Binding-site contacts:
Ligand atom C8 contacts residue ALA92 of chain 1.A at 3.7 Å (hydrophobic).
Ligand atom F24 contacts residue GLY24 of chain 1.A at 3.4 Å.
Ligand atom C3 contacts residue THR153 of chain 1.A at 3.5 Å.
Ligand atom C28 contacts residue VAL26 of chain 1.A at 3.7 Å (hydrophobic).
Ligand atom N15 contacts residue GLU96 of chain 1.A at 3.0 Å (salt-bridge).
Ligand atom F27 contacts residue GLY19 of chain 1.A at 3.1 Å.
Ligand atom N17 contacts residue ASP154 of chain 1.A at 3.2 Å (salt-bridge).
Ligand atom C4 contacts residue GLU90 of chain 1.A at 3.7 Å.
Ligand atom F24 contacts residue LEU43 of chain 1.A at 3.4 Å.
Ligand atom N5 contacts residue ALA39 of chain 1.A at 3.7 Å.
Ligand atom C16 contacts residue ASP154 of chain 1.A at 3.4 Å.
Ligand atom N7 contacts residue ALA39 of chain 1.A at 3.4 Å.
Ligand atom N7 contacts residue ALA92 of chain 1.A at 3.0 Å (h-bond).
Ligand atom C4 contacts residue THR73 of chain 1.A at 3.7 Å.
Ligand atom C22 contacts residue LYS41 of chain 1.A at 3.8 Å.
Ligand atom N7 contacts residue TYR91 of chain 1.A at 3.6 Å.
Ligand atom C29 contacts residue MET143 of chain 1.A at 3.8 Å (hydrophobic).
Ligand atom C25 contacts residue GLY21 of chain 1.A at 3.8 Å.
Ligand atom N11 contacts residue VAL26 of chain 1.A at 3.8 Å.
Ligand atom C1 contacts residue MET89 of chain 1.A at 3.2 Å (hydrophobic).
Ligand atom N15 contacts residue MET143 of chain 1.A at 3.3 Å (h-bond).
Ligand atom N5 contacts residue GLU90 of chain 1.A at 2.8 Å (salt-bridge).
Ligand atom C25 contacts residue GLY24 of chain 1.A at 3.7 Å.
Ligand atom C8 contacts residue LEU18 of chain 1.A at 3.6 Å (hydrophobic).
Ligand atom C10 contacts residue MET143 of chain 1.A at 3.5 Å (hydrophobic).
Ligand atom F27 contacts residue LYS20 of chain 1.A at 3.0 Å.
Ligand atom C4 contacts residue THR153 of chain 1.A at 3.7 Å.
Ligand atom F24 contacts residue GLY21 of chain 1.A at 3.8 Å.
Ligand atom C26 contacts residue VAL26 of chain 1.A at 3.6 Å (hydrophobic).
Ligand atom N9 contacts residue MET143 of chain 1.A at 3.5 Å.
Ligand atom C16 contacts residue GLU96 of chain 1.A at 3.6 Å.
Ligand atom C14 contacts residue GLU96 of chain 1.A at 3.8 Å.
Ligand atom C8 contacts residue TYR91 of chain 1.A at 3.7 Å (hydrophobic).
Ligand atom C6 contacts residue ALA39 of chain 1.A at 3.4 Å (hydrophobic).
Ligand atom F27 contacts residue VAL26 of chain 1.A at 3.4 Å.
Ligand atom C6 contacts residue GLU90 of chain 1.A at 3.7 Å.
Ligand atom N9 contacts residue PHE300 of chain 1.A at 3.6 Å.
Ligand atom C2 contacts residue THR153 of chain 1.A at 3.6 Å.
Ligand atom N9 contacts residue LEU18 of chain 1.A at 3.7 Å.
Ligand atom C21 contacts residue ASP154 of chain 1.A at 3.6 Å.

Sequence of chain 1.B:
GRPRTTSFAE

The protein below binds the small molecule below.
Small molecule (SMILES): CCc1c[nH]c2ncnc(N3CC[C@](N)(CNC(=O)c4ccc(F)cc4F)C3)c12

Sequence of chain 1.A:
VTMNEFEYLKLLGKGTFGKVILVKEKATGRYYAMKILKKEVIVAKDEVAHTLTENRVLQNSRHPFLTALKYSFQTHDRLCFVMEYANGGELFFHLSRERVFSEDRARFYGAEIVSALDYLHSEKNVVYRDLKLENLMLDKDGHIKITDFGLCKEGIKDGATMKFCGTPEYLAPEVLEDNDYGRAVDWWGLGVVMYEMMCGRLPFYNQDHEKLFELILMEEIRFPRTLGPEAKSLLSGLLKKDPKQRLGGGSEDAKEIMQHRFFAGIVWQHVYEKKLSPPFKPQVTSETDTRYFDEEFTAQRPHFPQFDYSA